Sequence of chain 1.A:
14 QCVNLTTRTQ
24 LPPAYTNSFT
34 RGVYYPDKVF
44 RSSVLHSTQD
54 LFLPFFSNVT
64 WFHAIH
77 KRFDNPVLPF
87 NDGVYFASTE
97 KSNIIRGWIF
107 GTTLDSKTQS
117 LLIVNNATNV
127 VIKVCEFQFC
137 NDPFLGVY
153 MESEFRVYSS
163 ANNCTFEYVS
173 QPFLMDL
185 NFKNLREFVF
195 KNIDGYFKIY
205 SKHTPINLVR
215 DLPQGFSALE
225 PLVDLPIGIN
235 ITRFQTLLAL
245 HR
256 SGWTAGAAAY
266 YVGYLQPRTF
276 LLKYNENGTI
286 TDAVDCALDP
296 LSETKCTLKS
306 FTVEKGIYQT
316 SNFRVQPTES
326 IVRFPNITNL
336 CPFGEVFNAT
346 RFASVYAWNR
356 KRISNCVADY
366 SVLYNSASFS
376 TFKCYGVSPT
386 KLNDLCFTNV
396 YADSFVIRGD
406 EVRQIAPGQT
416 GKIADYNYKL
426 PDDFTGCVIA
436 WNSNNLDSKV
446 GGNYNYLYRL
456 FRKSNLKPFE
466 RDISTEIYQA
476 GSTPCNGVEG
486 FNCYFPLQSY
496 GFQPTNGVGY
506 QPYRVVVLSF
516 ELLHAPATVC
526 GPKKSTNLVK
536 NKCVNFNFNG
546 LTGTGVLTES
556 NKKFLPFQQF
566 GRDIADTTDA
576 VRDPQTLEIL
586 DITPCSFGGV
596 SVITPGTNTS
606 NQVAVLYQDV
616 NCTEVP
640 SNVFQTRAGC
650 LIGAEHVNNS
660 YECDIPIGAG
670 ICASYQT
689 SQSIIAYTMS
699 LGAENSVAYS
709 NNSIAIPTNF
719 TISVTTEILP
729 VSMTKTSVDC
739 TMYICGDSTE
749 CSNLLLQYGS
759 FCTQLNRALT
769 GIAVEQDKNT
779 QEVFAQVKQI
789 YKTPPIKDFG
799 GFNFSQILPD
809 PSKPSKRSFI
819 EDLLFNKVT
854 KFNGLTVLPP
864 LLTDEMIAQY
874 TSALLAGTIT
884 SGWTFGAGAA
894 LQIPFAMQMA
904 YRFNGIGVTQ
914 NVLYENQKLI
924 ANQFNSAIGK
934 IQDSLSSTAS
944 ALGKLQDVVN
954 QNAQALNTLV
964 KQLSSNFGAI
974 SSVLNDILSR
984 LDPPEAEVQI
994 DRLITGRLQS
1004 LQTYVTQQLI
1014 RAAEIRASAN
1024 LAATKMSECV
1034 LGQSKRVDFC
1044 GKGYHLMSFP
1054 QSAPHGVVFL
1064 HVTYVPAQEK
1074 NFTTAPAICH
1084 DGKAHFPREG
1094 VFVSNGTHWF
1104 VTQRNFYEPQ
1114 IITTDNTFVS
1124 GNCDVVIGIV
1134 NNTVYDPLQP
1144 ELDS

This protein binds this small molecule.
Small molecule (SMILES): CC(=O)N[C@H]1[C@H](O[C@H]2[C@H](O)[C@@H](NC(C)=O)CO[C@@H]2CO)O[C@H](CO)[C@@H](O)[C@@H]1O

Binding-site contacts:
Ligand atom C5 contacts residue ASN234 of chain 1.A at 3.7 Å.
Ligand atom C3 contacts residue ASN234 of chain 1.A at 3.8 Å.
Ligand atom C2 contacts residue ASN234 of chain 1.A at 2.4 Å.
Ligand atom N2 contacts residue ASN234 of chain 1.A at 2.8 Å (h-bond).
Ligand atom O6 contacts residue THR236 of chain 1.A at 4.3 Å.
Ligand atom O5 contacts residue ASN234 of chain 1.A at 2.4 Å (h-bond).
Ligand atom O6 contacts residue THR108 of chain 1.A at 3.3 Å.
Ligand atom O5 contacts residue THR108 of chain 1.A at 3.7 Å.
Ligand atom O7 contacts residue ASN234 of chain 1.A at 4.2 Å.
Ligand atom C1 contacts residue ASN234 of chain 1.A at 1.4 Å.
Ligand atom C4 contacts residue ASN234 of chain 1.A at 4.2 Å.
Ligand atom C7 contacts residue ASN234 of chain 1.A at 3.7 Å.
Ligand atom C6 contacts residue THR108 of chain 1.A at 4.2 Å.